Sequence of chain 3.E:
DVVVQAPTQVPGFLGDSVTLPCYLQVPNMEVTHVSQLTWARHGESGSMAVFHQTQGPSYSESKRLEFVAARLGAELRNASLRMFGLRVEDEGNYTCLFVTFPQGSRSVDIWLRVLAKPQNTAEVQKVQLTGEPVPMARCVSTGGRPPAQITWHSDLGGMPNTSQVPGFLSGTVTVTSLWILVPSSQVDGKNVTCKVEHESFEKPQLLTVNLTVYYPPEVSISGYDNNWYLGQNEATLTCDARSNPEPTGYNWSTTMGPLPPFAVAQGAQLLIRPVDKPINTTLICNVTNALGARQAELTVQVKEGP

Binding-site contacts:
Ligand atom C1 contacts residue ASN218 of chain 3.E at 1.4 Å.
Ligand atom O5 contacts residue ASN218 of chain 3.E at 2.3 Å (h-bond).
Ligand atom N2 contacts residue ASN218 of chain 3.E at 2.9 Å (h-bond).
Ligand atom C8 contacts residue ASN218 of chain 3.E at 4.3 Å.
Ligand atom C2 contacts residue ASN218 of chain 3.E at 2.3 Å.
Ligand atom C1 contacts residue NAG1 of chain 3.J at 3.7 Å.
Ligand atom C7 contacts residue ASN218 of chain 3.E at 2.9 Å.
Ligand atom C3 contacts residue ASN218 of chain 3.E at 3.7 Å.
Ligand atom O7 contacts residue ASN218 of chain 3.E at 2.3 Å (h-bond).
Ligand atom C5 contacts residue NAG1 of chain 3.J at 4.3 Å.
Ligand atom O5 contacts residue THR235 of chain 3.E at 4.4 Å.
Ligand atom O5 contacts residue NAG1 of chain 3.J at 4.1 Å.
Ligand atom C4 contacts residue ASN218 of chain 3.E at 4.1 Å.
Ligand atom C5 contacts residue ASN218 of chain 3.E at 3.6 Å.

The protein below binds the small molecule below.
Small molecule (SMILES): CC(=O)N[C@H]1[C@H](O[C@H]2[C@H](O)[C@@H](NC(C)=O)CO[C@@H]2CO)O[C@H](CO)[C@@H](O)[C@@H]1O